Sequence of chain 1.B:
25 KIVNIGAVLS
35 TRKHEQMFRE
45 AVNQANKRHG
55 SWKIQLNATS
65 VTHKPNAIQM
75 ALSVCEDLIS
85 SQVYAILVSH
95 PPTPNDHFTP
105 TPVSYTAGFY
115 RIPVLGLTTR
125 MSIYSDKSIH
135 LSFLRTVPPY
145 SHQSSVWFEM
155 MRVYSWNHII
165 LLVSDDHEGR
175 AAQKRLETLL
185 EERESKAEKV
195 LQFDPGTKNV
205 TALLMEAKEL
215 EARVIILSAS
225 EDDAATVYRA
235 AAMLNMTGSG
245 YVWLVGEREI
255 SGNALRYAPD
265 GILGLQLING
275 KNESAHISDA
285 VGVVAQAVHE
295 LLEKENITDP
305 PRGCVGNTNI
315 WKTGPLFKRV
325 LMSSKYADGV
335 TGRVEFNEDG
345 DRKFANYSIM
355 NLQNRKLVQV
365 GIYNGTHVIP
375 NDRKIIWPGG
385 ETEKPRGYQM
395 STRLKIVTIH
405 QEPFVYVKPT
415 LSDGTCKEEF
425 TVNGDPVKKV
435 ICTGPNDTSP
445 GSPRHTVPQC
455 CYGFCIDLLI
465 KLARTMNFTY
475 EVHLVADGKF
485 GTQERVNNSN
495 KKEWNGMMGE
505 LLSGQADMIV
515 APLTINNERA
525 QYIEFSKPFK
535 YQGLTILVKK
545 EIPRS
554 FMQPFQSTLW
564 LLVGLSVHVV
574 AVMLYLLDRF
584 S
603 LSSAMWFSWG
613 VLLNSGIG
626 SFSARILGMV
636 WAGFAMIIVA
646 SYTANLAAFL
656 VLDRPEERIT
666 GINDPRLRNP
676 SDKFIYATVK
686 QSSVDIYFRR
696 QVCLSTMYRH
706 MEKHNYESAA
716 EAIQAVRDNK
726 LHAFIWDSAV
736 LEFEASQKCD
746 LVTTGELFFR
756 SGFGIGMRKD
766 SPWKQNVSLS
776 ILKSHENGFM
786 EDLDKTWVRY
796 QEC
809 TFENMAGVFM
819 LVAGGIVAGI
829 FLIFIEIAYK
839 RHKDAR

The protein below binds the small molecule below.
Small molecule (SMILES): CC(=O)N[C@@H]1[C@@H](O)[C@H](O)[C@@H](CO)O[C@H]1O

Binding-site contacts:
Ligand atom C1 contacts residue ASN273 of chain 1.B at 4.1 Å.
Ligand atom C4 contacts residue ASN276 of chain 1.B at 4.2 Å.
Ligand atom C7 contacts residue ASN276 of chain 1.B at 3.6 Å.
Ligand atom O5 contacts residue ASN276 of chain 1.B at 2.4 Å (h-bond).
Ligand atom C5 contacts residue ASN276 of chain 1.B at 3.7 Å.
Ligand atom O7 contacts residue ASN276 of chain 1.B at 3.9 Å.
Ligand atom C3 contacts residue ASN276 of chain 1.B at 3.8 Å.
Ligand atom O5 contacts residue ASN273 of chain 1.B at 3.8 Å.
Ligand atom N2 contacts residue ASN276 of chain 1.B at 2.9 Å (h-bond).
Ligand atom C2 contacts residue ASN276 of chain 1.B at 2.5 Å.
Ligand atom C1 contacts residue ALA279 of chain 1.B at 4.3 Å (hydrophobic).
Ligand atom O6 contacts residue VAL334 of chain 1.B at 4.3 Å.
Ligand atom O6 contacts residue ASN273 of chain 1.B at 4.4 Å.
Ligand atom C1 contacts residue ASN276 of chain 1.B at 1.4 Å.
Ligand atom C8 contacts residue ASN276 of chain 1.B at 4.3 Å.